A protein and the small-molecule ligand that binds it are described below.
Small molecule (SMILES): Cc1cn([C@H]2C[C@H](OP(=O)(O)O)[C@@H](CO[P](=O)(O)O[C@H]3C[C@H](n4cnc5c4NC=NC5N)O[C@@H]3CO[P](=O)(O)O[C@H]3C[C@H](n4cnc5c(=O)[nH]c(N)nc54)O[C@@H]3CO[P](=O)(O)O[C@H]3CCO[C@@H]3COP(=O)(O)O)O2)c(=O)[nH]c1=O

Sequence of chain 1.E:
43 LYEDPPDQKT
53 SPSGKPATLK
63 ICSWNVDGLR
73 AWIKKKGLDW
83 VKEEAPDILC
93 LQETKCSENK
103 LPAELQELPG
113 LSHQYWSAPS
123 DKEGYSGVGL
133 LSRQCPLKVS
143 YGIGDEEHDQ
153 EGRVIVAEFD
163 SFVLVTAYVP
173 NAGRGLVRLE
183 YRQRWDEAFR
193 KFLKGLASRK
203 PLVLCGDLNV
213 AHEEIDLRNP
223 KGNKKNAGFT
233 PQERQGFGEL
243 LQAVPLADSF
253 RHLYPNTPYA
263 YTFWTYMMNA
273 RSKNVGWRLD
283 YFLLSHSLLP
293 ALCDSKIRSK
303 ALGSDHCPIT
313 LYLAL

Binding-site contacts:
Ligand atom O5' contacts residue ASN211 of chain 1.E at 3.5 Å (h-bond).
Ligand atom OP2 contacts residue ASN211 of chain 1.E at 3.2 Å (h-bond).
Ligand atom O5' contacts residue VAL277 of chain 1.E at 3.2 Å.
Ligand atom O4' contacts residue ASN211 of chain 1.E at 3.5 Å (h-bond).
Ligand atom C5' contacts residue THR267 of chain 1.E at 2.7 Å.
Ligand atom OP1 contacts residue MG1 of chain 1.X at 2.4 Å.
Ligand atom OP3 contacts residue DC5 of chain 1.F at 3.0 Å (h-bond).
Ligand atom OP2 contacts residue ASN225 of chain 1.E at 3.2 Å (h-bond).
Ligand atom O5' contacts residue ASN173 of chain 1.E at 3.3 Å (h-bond).
Ligand atom OP3 contacts residue TYR170 of chain 1.E at 2.9 Å (h-bond).
Ligand atom C4' contacts residue MET270 of chain 1.E at 3.6 Å (hydrophobic).
Ligand atom P contacts residue ARG176 of chain 1.E at 3.5 Å.
Ligand atom OP2 contacts residue HIS308 of chain 1.E at 3.3 Å (h-bond).
Ligand atom C2' contacts residue PHE265 of chain 1.E at 3.6 Å (hydrophobic).
Ligand atom C5' contacts residue VAL277 of chain 1.E at 3.4 Å (hydrophobic).
Ligand atom OP3 contacts residue ASN211 of chain 1.E at 3.2 Å (h-bond).
Ligand atom OP1 contacts residue DC5 of chain 1.F at 3.1 Å (h-bond).
Ligand atom O4' contacts residue ASN173 of chain 1.E at 3.1 Å (h-bond).
Ligand atom N7 contacts residue ARG176 of chain 1.E at 3.4 Å (salt-bridge).
Ligand atom N3 contacts residue MET269 of chain 1.E at 3.4 Å.
Ligand atom C4' contacts residue THR267 of chain 1.E at 3.2 Å.
Ligand atom OP1 contacts residue TRP279 of chain 1.E at 3.0 Å (h-bond).
Ligand atom C8 contacts residue ARG176 of chain 1.E at 3.5 Å.
Ligand atom C1' contacts residue MET270 of chain 1.E at 3.2 Å (hydrophobic).
Ligand atom C5' contacts residue MET270 of chain 1.E at 3.5 Å (hydrophobic).
Ligand atom OP1 contacts residue ASN228 of chain 1.E at 3.4 Å (h-bond).
Ligand atom OP2 contacts residue ASP209 of chain 1.E at 2.6 Å (salt-bridge).
Ligand atom C1' contacts residue ALA229 of chain 1.E at 3.6 Å (hydrophobic).
Ligand atom OP2 contacts residue ARG176 of chain 1.E at 2.8 Å (salt-bridge).
Ligand atom N3 contacts residue MET270 of chain 1.E at 3.3 Å.
Ligand atom C4' contacts residue ASN173 of chain 1.E at 3.5 Å.
Ligand atom N2 contacts residue MET269 of chain 1.E at 3.4 Å.
Ligand atom O4' contacts residue MET270 of chain 1.E at 2.7 Å.
Ligand atom C2 contacts residue MET269 of chain 1.E at 3.6 Å (hydrophobic).
Ligand atom C4' contacts residue MET270 of chain 1.E at 3.5 Å (hydrophobic).
Ligand atom C8 contacts residue ASN228 of chain 1.E at 3.4 Å.
Ligand atom OP1 contacts residue HIS308 of chain 1.E at 3.1 Å (h-bond).
Ligand atom OP1 contacts residue ARG176 of chain 1.E at 2.7 Å (salt-bridge).
Ligand atom P contacts residue DC5 of chain 1.F at 3.5 Å.
Ligand atom OP1 contacts residue GLU95 of chain 1.E at 3.6 Å (salt-bridge).